Sequence of chain 3.A:
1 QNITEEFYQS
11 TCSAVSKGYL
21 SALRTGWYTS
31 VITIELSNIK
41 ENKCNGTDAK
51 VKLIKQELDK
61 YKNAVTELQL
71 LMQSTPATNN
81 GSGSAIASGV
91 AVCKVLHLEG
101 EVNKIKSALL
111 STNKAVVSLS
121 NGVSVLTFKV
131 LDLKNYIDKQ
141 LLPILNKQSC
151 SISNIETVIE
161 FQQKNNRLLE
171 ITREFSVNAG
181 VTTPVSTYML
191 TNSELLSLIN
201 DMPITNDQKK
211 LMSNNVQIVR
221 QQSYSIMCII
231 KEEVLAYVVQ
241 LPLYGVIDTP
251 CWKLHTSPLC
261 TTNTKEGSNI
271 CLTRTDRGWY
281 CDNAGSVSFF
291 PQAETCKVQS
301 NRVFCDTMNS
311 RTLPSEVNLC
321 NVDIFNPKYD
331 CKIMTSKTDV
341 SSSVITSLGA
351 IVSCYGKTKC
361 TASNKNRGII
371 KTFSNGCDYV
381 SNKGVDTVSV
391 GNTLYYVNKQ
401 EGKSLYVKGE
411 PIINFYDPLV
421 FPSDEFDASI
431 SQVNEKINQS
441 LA

This small molecule binds to this protein.
Small molecule (SMILES): CC(=O)N[C@@H]1[C@@H](O)[C@H](O)[C@@H](CO)O[C@H]1O

Binding-site contacts:
Ligand atom O5 contacts residue ASN2 of chain 3.A at 2.4 Å (h-bond).
Ligand atom C5 contacts residue ASN2 of chain 3.A at 3.7 Å.
Ligand atom C8 contacts residue ASN2 of chain 3.A at 3.4 Å.
Ligand atom C6 contacts residue ASN2 of chain 3.A at 4.5 Å.
Ligand atom C7 contacts residue ASN2 of chain 3.A at 3.3 Å.
Ligand atom C8 contacts residue THR4 of chain 3.A at 4.4 Å.
Ligand atom C1 contacts residue ASN2 of chain 3.A at 1.4 Å.
Ligand atom C2 contacts residue ASN2 of chain 3.A at 2.4 Å.
Ligand atom C8 contacts residue LYS403 of chain 3.A at 4.1 Å.
Ligand atom O7 contacts residue ASN2 of chain 3.A at 4.2 Å.
Ligand atom C4 contacts residue ASN2 of chain 3.A at 4.2 Å.
Ligand atom C3 contacts residue ASN2 of chain 3.A at 3.8 Å.
Ligand atom N2 contacts residue ASN2 of chain 3.A at 2.9 Å (h-bond).